Sequence of chain 1.A:
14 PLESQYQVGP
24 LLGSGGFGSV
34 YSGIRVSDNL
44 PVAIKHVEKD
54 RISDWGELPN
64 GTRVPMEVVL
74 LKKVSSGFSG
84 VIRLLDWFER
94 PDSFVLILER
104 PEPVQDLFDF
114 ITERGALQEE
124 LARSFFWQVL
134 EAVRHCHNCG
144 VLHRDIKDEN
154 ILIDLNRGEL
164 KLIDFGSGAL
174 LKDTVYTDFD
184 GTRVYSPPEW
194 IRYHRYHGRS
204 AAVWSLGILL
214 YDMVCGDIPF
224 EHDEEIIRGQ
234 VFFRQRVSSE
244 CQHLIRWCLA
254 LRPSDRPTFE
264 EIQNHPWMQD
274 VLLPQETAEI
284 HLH

The small molecule below binds the protein below.
Small molecule (SMILES): C[C@H]1NC(=O)c2cc(-c3cccc4c(=O)n(C)c(NC(C)(C)C)nc34)[nH]c21

Binding-site contacts:
Ligand atom C07 contacts residue ILE166 of chain 1.A at 4.0 Å (hydrophobic).
Ligand atom C13 contacts residue ALA46 of chain 1.A at 3.3 Å (hydrophobic).
Ligand atom C12 contacts residue ILE85 of chain 1.A at 4.0 Å (hydrophobic).
Ligand atom C12 contacts residue ALA46 of chain 1.A at 3.5 Å (hydrophobic).
Ligand atom C01 contacts residue ILE166 of chain 1.A at 3.6 Å (hydrophobic).
Ligand atom N18 contacts residue LEU25 of chain 1.A at 4.0 Å.
Ligand atom C27 contacts residue LEU155 of chain 1.A at 4.0 Å (hydrophobic).
Ligand atom C12 contacts residue GLU102 of chain 1.A at 4.0 Å.
Ligand atom O17 contacts residue VAL107 of chain 1.A at 3.2 Å.
Ligand atom N03 contacts residue ASP167 of chain 1.A at 3.0 Å (salt-bridge).
Ligand atom C25 contacts residue ASP109 of chain 1.A at 3.8 Å.
Ligand atom C14 contacts residue ALA46 of chain 1.A at 3.8 Å (hydrophobic).
Ligand atom C04 contacts residue ASP167 of chain 1.A at 3.4 Å.
Ligand atom C06 contacts residue ILE166 of chain 1.A at 3.9 Å (hydrophobic).
Ligand atom O05 contacts residue GLU70 of chain 1.A at 3.9 Å.
Ligand atom C01 contacts residue ASN153 of chain 1.A at 3.8 Å.
Ligand atom C02 contacts residue ASP167 of chain 1.A at 4.1 Å.
Ligand atom N09 contacts residue ILE166 of chain 1.A at 3.5 Å.
Ligand atom C24 contacts residue ILE166 of chain 1.A at 4.0 Å (hydrophobic).
Ligand atom O05 contacts residue LYS48 of chain 1.A at 2.8 Å (salt-bridge).
Ligand atom C13 contacts residue LEU155 of chain 1.A at 3.9 Å (hydrophobic).
Ligand atom C04 contacts residue LYS48 of chain 1.A at 3.6 Å.
Ligand atom C15 contacts residue LEU155 of chain 1.A at 3.6 Å (hydrophobic).
Ligand atom C08 contacts residue ILE166 of chain 1.A at 3.8 Å (hydrophobic).
Ligand atom C14 contacts residue LEU155 of chain 1.A at 3.6 Å (hydrophobic).
Ligand atom C14 contacts residue ARG103 of chain 1.A at 4.0 Å.
Ligand atom C01 contacts residue ASP167 of chain 1.A at 4.0 Å.
Ligand atom O05 contacts residue ASP167 of chain 1.A at 3.1 Å.
Ligand atom C10 contacts residue VAL33 of chain 1.A at 4.0 Å (hydrophobic).
Ligand atom C01 contacts residue PHE30 of chain 1.A at 3.8 Å (hydrophobic).
Ligand atom O17 contacts residue ARG103 of chain 1.A at 4.0 Å.
Ligand atom N03 contacts residue LYS48 of chain 1.A at 4.0 Å.
Ligand atom C16 contacts residue LEU25 of chain 1.A at 3.9 Å (hydrophobic).
Ligand atom C13 contacts residue GLU102 of chain 1.A at 3.2 Å.
Ligand atom C02 contacts residue PHE30 of chain 1.A at 3.6 Å (hydrophobic).
Ligand atom C07 contacts residue LEU101 of chain 1.A at 3.7 Å (hydrophobic).
Ligand atom C10 contacts residue ILE166 of chain 1.A at 3.5 Å (hydrophobic).
Ligand atom C25 contacts residue LEU25 of chain 1.A at 3.9 Å (hydrophobic).
Ligand atom C13 contacts residue ILE85 of chain 1.A at 3.8 Å (hydrophobic).
Ligand atom N03 contacts residue PHE30 of chain 1.A at 3.4 Å.